This protein binds this small molecule.
Small molecule (SMILES): Cn1cc(-c2ccc(C(=O)O)c(CCC(=O)c3c(F)cc(-c4cn[nH]c4)cc3F)c2)cn1

Sequence of chain 1.D:
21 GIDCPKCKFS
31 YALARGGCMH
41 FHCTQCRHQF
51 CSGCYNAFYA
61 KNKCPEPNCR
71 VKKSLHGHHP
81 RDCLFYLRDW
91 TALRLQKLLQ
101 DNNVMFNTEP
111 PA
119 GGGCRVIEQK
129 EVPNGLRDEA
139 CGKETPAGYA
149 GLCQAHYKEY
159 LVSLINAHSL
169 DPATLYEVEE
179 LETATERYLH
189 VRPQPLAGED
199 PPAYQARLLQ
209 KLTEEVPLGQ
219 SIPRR

Binding-site contacts:
Ligand atom C4 contacts residue CYS38 of chain 1.D at 2.6 Å (hydrophobic).
Ligand atom C7 contacts residue HIS40 of chain 1.D at 3.9 Å.
Ligand atom C3 contacts residue CYS38 of chain 1.D at 3.6 Å (hydrophobic).
Ligand atom C13 contacts residue CYS38 of chain 1.D at 2.8 Å (hydrophobic).
Ligand atom N1 contacts residue HIS40 of chain 1.D at 3.9 Å.
Ligand atom C7 contacts residue PHE58 of chain 1.D at 3.9 Å (hydrophobic).
Ligand atom C9 contacts residue LEU75 of chain 1.D at 3.7 Å (hydrophobic).
Ligand atom O2 contacts residue MET39 of chain 1.D at 2.8 Å (h-bond).
Ligand atom N4 contacts residue ARG88 of chain 1.D at 3.6 Å.
Ligand atom O2 contacts residue CYS38 of chain 1.D at 3.7 Å.
Ligand atom O2 contacts residue ARG88 of chain 1.D at 2.8 Å (salt-bridge).
Ligand atom O1 contacts residue PHE85 of chain 1.D at 3.9 Å.
Ligand atom C21 contacts residue ARG88 of chain 1.D at 3.5 Å.
Ligand atom C6 contacts residue HIS40 of chain 1.D at 3.4 Å.
Ligand atom C12 contacts residue MET39 of chain 1.D at 3.9 Å (hydrophobic).
Ligand atom C4 contacts residue HIS40 of chain 1.D at 3.9 Å.
Ligand atom F1 contacts residue GLY37 of chain 1.D at 2.6 Å.
Ligand atom C20 contacts residue ARG88 of chain 1.D at 3.7 Å.
Ligand atom N3 contacts residue ARG88 of chain 1.D at 3.5 Å (salt-bridge).
Ligand atom F1 contacts residue CYS38 of chain 1.D at 3.3 Å.
Ligand atom C23 contacts residue GOL1 of chain 1.NA at 3.8 Å.
Ligand atom C9 contacts residue HIS40 of chain 1.D at 3.3 Å.
Ligand atom C11 contacts residue MET39 of chain 1.D at 3.8 Å (hydrophobic).
Ligand atom N3 contacts residue ASP89 of chain 1.D at 3.2 Å (salt-bridge).
Ligand atom C20 contacts residue GLY37 of chain 1.D at 3.1 Å.
Ligand atom C12 contacts residue CYS38 of chain 1.D at 1.8 Å (hydrophobic).
Ligand atom C23 contacts residue ARG88 of chain 1.D at 3.9 Å.
Ligand atom C19 contacts residue GLY37 of chain 1.D at 3.2 Å.
Ligand atom C1 contacts residue HIS40 of chain 1.D at 3.5 Å.
Ligand atom N2 contacts residue LEU75 of chain 1.D at 3.5 Å.
Ligand atom C2 contacts residue HIS40 of chain 1.D at 3.4 Å.
Ligand atom C17 contacts residue ARG88 of chain 1.D at 3.7 Å.
Ligand atom C6 contacts residue CYS38 of chain 1.D at 3.0 Å (hydrophobic).
Ligand atom C18 contacts residue ARG88 of chain 1.D at 3.5 Å.
Ligand atom C11 contacts residue ARG88 of chain 1.D at 3.6 Å.
Ligand atom C22 contacts residue ARG88 of chain 1.D at 3.5 Å.
Ligand atom C8 contacts residue HIS40 of chain 1.D at 3.7 Å.
Ligand atom O1 contacts residue ARG88 of chain 1.D at 2.7 Å (salt-bridge).
Ligand atom N2 contacts residue HIS40 of chain 1.D at 3.6 Å.
Ligand atom N4 contacts residue ASP89 of chain 1.D at 3.9 Å.